Binding-site contacts:
Ligand atom O1A contacts residue THR17 of chain 1.A at 3.4 Å (h-bond).
Ligand atom O1B contacts residue THR14 of chain 1.A at 3.3 Å (h-bond).
Ligand atom N3B contacts residue GLY13 of chain 1.A at 2.9 Å (h-bond).
Ligand atom O2B contacts residue MG1 of chain 1.E at 2.6 Å.
Ligand atom O4' contacts residue LYS116 of chain 1.A at 3.2 Å (salt-bridge).
Ligand atom C6 contacts residue LYS116 of chain 1.A at 3.4 Å.
Ligand atom O3G contacts residue GLY12 of chain 1.A at 3.3 Å.
Ligand atom N1 contacts residue ASP118 of chain 1.A at 2.6 Å (salt-bridge).
Ligand atom O3A contacts residue MG1 of chain 1.E at 3.4 Å.
Ligand atom O6 contacts residue ASN115 of chain 1.A at 2.8 Å (h-bond).
Ligand atom O3' contacts residue LYS31 of chain 1.A at 3.4 Å.
Ligand atom O3G contacts residue GLY61 of chain 1.A at 2.6 Å (h-bond).
Ligand atom N3B contacts residue LYS16 of chain 1.A at 3.0 Å (salt-bridge).
Ligand atom O1A contacts residue GLY15 of chain 1.A at 3.1 Å.
Ligand atom O1G contacts residue ALA34 of chain 1.A at 3.3 Å.
Ligand atom O2' contacts residue LYS30 of chain 1.A at 2.7 Å (salt-bridge).
Ligand atom O6 contacts residue LYS116 of chain 1.A at 3.0 Å.
Ligand atom N3B contacts residue GLY12 of chain 1.A at 3.0 Å.
Ligand atom O6 contacts residue ALA144 of chain 1.A at 3.3 Å (h-bond).
Ligand atom O1B contacts residue LYS16 of chain 1.A at 2.7 Å (salt-bridge).
Ligand atom O1B contacts residue GLY15 of chain 1.A at 2.5 Å (h-bond).
Ligand atom O2A contacts residue MG1 of chain 1.E at 3.4 Å.
Ligand atom C4 contacts residue PHE28 of chain 1.A at 3.4 Å (hydrophobic).
Ligand atom C6 contacts residue ASP118 of chain 1.A at 3.4 Å.
Ligand atom O1G contacts residue TYR32 of chain 1.A at 3.0 Å (h-bond).
Ligand atom O3' contacts residue LYS30 of chain 1.A at 2.5 Å (salt-bridge).
Ligand atom N3 contacts residue PHE28 of chain 1.A at 3.4 Å.
Ligand atom O1G contacts residue THR35 of chain 1.A at 3.2 Å (h-bond).
Ligand atom C2' contacts residue GLU29 of chain 1.A at 3.1 Å.
Ligand atom O2' contacts residue GLU29 of chain 1.A at 2.8 Å (salt-bridge).
Ligand atom O3G contacts residue ALA60 of chain 1.A at 3.4 Å.
Ligand atom O3G contacts residue LYS16 of chain 1.A at 2.8 Å (salt-bridge).
Ligand atom N2 contacts residue ASP118 of chain 1.A at 3.1 Å (salt-bridge).
Ligand atom PG contacts residue LYS16 of chain 1.A at 3.3 Å.
Ligand atom O1A contacts residue THR18 of chain 1.A at 2.9 Å (h-bond).
Ligand atom O2G contacts residue THR35 of chain 1.A at 2.6 Å (h-bond).
Ligand atom O2B contacts residue THR17 of chain 1.A at 2.9 Å (h-bond).
Ligand atom O6 contacts residue ASP118 of chain 1.A at 3.2 Å (salt-bridge).
Ligand atom N7 contacts residue ASN115 of chain 1.A at 2.8 Å (h-bond).
Ligand atom O2G contacts residue MG1 of chain 1.E at 2.9 Å.

Sequence of chain 1.A:
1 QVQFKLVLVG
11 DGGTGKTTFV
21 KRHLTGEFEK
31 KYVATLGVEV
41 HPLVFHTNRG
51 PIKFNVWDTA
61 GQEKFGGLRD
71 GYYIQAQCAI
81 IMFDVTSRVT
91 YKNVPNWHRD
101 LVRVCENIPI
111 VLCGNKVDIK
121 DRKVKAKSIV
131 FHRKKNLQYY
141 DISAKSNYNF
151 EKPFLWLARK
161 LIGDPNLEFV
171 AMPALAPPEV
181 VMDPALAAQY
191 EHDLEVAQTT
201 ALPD

The protein below binds the small molecule below.
Small molecule (SMILES): Nc1nc2c(ncn2[C@@H]2O[C@H](CO[P](=O)(O)O[P](=O)(O)NP(=O)(O)O)[C@@H](O)[C@H]2O)c(=O)[nH]1